Sequence of chain 1.B:
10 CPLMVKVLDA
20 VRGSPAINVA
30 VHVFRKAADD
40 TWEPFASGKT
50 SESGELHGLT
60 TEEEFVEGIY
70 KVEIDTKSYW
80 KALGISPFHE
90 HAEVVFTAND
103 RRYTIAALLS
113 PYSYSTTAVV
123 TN

This small molecule binds to this protein.
Small molecule (SMILES): O=C(O)CCON=C1c2ccccc2-c2ccccc21

Binding-site contacts:
Ligand atom C11 contacts residue LEU17 of chain 1.B at 3.0 Å (hydrophobic).
Ligand atom C3 contacts residue ALA108 of chain 1.B at 4.2 Å (hydrophobic).
Ligand atom C8 contacts residue ALA108 of chain 1.B at 4.1 Å (hydrophobic).
Ligand atom C2 contacts residue LEU17 of chain 1.B at 4.1 Å (hydrophobic).
Ligand atom O20 contacts residue SER117 of chain 1.B at 3.9 Å.
Ligand atom C6 contacts residue LYS15 of chain 1.B at 4.2 Å.
Ligand atom C5 contacts residue LYS15 of chain 1.B at 4.0 Å.
Ligand atom C8 contacts residue THR106 of chain 1.B at 4.0 Å.
Ligand atom C13 contacts residue LYS15 of chain 1.B at 4.1 Å.
Ligand atom C8 contacts residue VAL121 of chain 1.B at 3.2 Å (hydrophobic).
Ligand atom C9 contacts residue THR106 of chain 1.B at 4.0 Å.
Ligand atom C18 contacts residue LEU110 of chain 1.B at 3.8 Å (hydrophobic).
Ligand atom N14 contacts residue ALA108 of chain 1.B at 4.2 Å.
Ligand atom O19 contacts residue LEU110 of chain 1.B at 4.3 Å.
Ligand atom C12 contacts residue LEU17 of chain 1.B at 3.7 Å (hydrophobic).
Ligand atom C7 contacts residue ALA108 of chain 1.B at 3.6 Å (hydrophobic).
Ligand atom C10 contacts residue LYS15 of chain 1.B at 3.7 Å.
Ligand atom C1 contacts residue LEU17 of chain 1.B at 3.6 Å (hydrophobic).
Ligand atom C4 contacts residue LYS15 of chain 1.B at 4.1 Å.
Ligand atom C17 contacts residue LEU110 of chain 1.B at 4.0 Å (hydrophobic).
Ligand atom O20 contacts residue LEU110 of chain 1.B at 3.8 Å.
Ligand atom N14 contacts residue LEU17 of chain 1.B at 4.3 Å.
Ligand atom C9 contacts residue VAL121 of chain 1.B at 4.1 Å (hydrophobic).
Ligand atom C7 contacts residue VAL121 of chain 1.B at 3.9 Å (hydrophobic).